This small molecule binds to this protein.
Small molecule (SMILES): CC(=O)N[C@H]1[C@H]([C@H](O)[C@H](O)CO)O[C@@](O)(C(=O)O)C[C@@H]1O

Sequence of chain 46.A:
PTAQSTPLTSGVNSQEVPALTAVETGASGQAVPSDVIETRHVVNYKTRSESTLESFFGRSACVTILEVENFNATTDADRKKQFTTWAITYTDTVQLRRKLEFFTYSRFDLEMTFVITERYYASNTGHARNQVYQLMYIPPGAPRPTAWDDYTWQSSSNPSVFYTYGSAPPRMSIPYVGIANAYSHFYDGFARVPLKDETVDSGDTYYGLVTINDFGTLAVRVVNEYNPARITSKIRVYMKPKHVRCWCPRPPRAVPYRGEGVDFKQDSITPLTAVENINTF

Sequence of chain 47.A:
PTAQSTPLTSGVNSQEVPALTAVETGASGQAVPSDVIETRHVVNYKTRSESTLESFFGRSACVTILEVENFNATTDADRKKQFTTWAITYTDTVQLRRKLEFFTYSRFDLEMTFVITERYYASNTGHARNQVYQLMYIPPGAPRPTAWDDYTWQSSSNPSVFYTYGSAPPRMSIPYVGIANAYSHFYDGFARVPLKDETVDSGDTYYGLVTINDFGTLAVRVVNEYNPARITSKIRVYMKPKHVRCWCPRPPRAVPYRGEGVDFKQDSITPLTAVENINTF

Binding-site contacts:
Ligand atom C11 contacts residue ARG143 of chain 47.A at 4.0 Å.
Ligand atom C6 contacts residue TYR145 of chain 47.A at 3.4 Å (hydrophobic).
Ligand atom C10 contacts residue TYR145 of chain 47.A at 3.6 Å (hydrophobic).
Ligand atom O4 contacts residue TYR250 of chain 46.A at 3.4 Å.
Ligand atom O1B contacts residue ALA146 of chain 47.A at 3.2 Å.
Ligand atom C4 contacts residue PRO252 of chain 46.A at 3.8 Å (hydrophobic).
Ligand atom O4 contacts residue TYR145 of chain 47.A at 4.2 Å.
Ligand atom C11 contacts residue TYR250 of chain 46.A at 3.7 Å (hydrophobic).
Ligand atom N5 contacts residue TYR145 of chain 47.A at 2.6 Å (h-bond).
Ligand atom O1A contacts residue SER147 of chain 47.A at 2.8 Å (h-bond).
Ligand atom C10 contacts residue TYR250 of chain 46.A at 3.5 Å (hydrophobic).
Ligand atom C1 contacts residue PRO252 of chain 46.A at 4.1 Å (hydrophobic).
Ligand atom C9 contacts residue TYR145 of chain 47.A at 4.2 Å (hydrophobic).
Ligand atom C3 contacts residue PRO252 of chain 46.A at 3.9 Å (hydrophobic).
Ligand atom N5 contacts residue TYR250 of chain 46.A at 4.4 Å.
Ligand atom C4 contacts residue TYR145 of chain 47.A at 3.6 Å (hydrophobic).
Ligand atom C8 contacts residue ALA146 of chain 47.A at 4.4 Å (hydrophobic).
Ligand atom C1 contacts residue ALA146 of chain 47.A at 3.9 Å (hydrophobic).
Ligand atom O4 contacts residue PRO252 of chain 46.A at 3.8 Å.
Ligand atom O10 contacts residue TYR250 of chain 46.A at 2.7 Å (h-bond).
Ligand atom O1A contacts residue PRO252 of chain 46.A at 3.3 Å.
Ligand atom C7 contacts residue TYR145 of chain 47.A at 3.8 Å (hydrophobic).
Ligand atom C11 contacts residue TYR145 of chain 47.A at 3.7 Å (hydrophobic).
Ligand atom C1 contacts residue SER147 of chain 47.A at 3.6 Å.
Ligand atom O1B contacts residue SER147 of chain 47.A at 3.1 Å (h-bond).
Ligand atom O1A contacts residue ALA146 of chain 47.A at 4.2 Å.
Ligand atom C6 contacts residue ALA146 of chain 47.A at 4.2 Å (hydrophobic).
Ligand atom O8 contacts residue ALA146 of chain 47.A at 3.3 Å.
Ligand atom C5 contacts residue TYR145 of chain 47.A at 3.3 Å (hydrophobic).
Ligand atom O1B contacts residue ASN148 of chain 47.A at 4.3 Å.
Ligand atom O4 contacts residue ASN251 of chain 46.A at 4.2 Å.